Sequence of chain 1.B:
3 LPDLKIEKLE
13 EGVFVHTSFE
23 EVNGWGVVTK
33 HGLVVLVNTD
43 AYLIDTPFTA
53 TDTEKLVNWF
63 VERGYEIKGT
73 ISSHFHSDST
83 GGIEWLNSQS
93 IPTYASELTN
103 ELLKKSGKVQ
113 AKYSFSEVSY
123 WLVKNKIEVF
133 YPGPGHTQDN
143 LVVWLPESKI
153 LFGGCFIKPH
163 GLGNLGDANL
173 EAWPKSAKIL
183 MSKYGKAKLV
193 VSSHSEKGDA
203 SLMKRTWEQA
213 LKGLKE

Binding-site contacts:
Ligand atom O1 contacts residue HIS138 of chain 1.B at 3.5 Å.
Ligand atom O3 contacts residue HIS76 of chain 1.B at 3.5 Å (h-bond).
Ligand atom O2 contacts residue HIS78 of chain 1.B at 3.5 Å.
Ligand atom O contacts residue HIS138 of chain 1.B at 3.6 Å.
Ligand atom O4 contacts residue ASN166 of chain 1.B at 2.8 Å (h-bond).
Ligand atom O3 contacts residue ZN1 of chain 1.O at 3.2 Å.
Ligand atom N contacts residue THR31 of chain 1.B at 3.1 Å (h-bond).
Ligand atom C7 contacts residue HIS138 of chain 1.B at 3.5 Å.
Ligand atom O5 contacts residue THR31 of chain 1.B at 2.8 Å (h-bond).
Ligand atom O contacts residue ZN1 of chain 1.O at 2.5 Å.
Ligand atom O1 contacts residue ASN166 of chain 1.B at 2.8 Å (h-bond).
Ligand atom C7 contacts residue LYS160 of chain 1.B at 3.2 Å.
Ligand atom O1 contacts residue LEU164 of chain 1.B at 3.5 Å (h-bond).
Ligand atom C6 contacts residue ZN1 of chain 1.O at 3.1 Å.
Ligand atom O4 contacts residue ZN1 of chain 1.N at 2.8 Å.
Ligand atom N3 contacts residue ZN1 of chain 1.N at 3.7 Å.
Ligand atom O1 contacts residue GLY165 of chain 1.B at 3.4 Å.
Ligand atom O5 contacts residue VAL30 of chain 1.B at 3.0 Å.
Ligand atom O4 contacts residue HIS78 of chain 1.B at 2.7 Å (h-bond).
Ligand atom C14 contacts residue TRP27 of chain 1.B at 3.4 Å (hydrophobic).
Ligand atom N contacts residue VAL29 of chain 1.B at 3.4 Å (h-bond).
Ligand atom O3 contacts residue HIS78 of chain 1.B at 3.0 Å.
Ligand atom O contacts residue CYS157 of chain 1.B at 3.5 Å.
Ligand atom O2 contacts residue ASP80 of chain 1.B at 2.8 Å.
Ligand atom S contacts residue THR31 of chain 1.B at 3.4 Å (h-bond).
Ligand atom O3 contacts residue ASP80 of chain 1.B at 3.2 Å (salt-bridge).
Ligand atom O contacts residue HIS196 of chain 1.B at 3.0 Å.
Ligand atom O contacts residue LYS160 of chain 1.B at 2.7 Å (salt-bridge).
Ligand atom S1 contacts residue TRP27 of chain 1.B at 3.6 Å.
Ligand atom N3 contacts residue ZN1 of chain 1.O at 2.9 Å.
Ligand atom O6 contacts residue HIS196 of chain 1.B at 3.3 Å (h-bond).
Ligand atom O3 contacts residue ZN1 of chain 1.N at 2.1 Å.
Ligand atom C7 contacts residue ZN1 of chain 1.O at 3.2 Å.
Ligand atom C14 contacts residue VAL24 of chain 1.B at 3.6 Å (hydrophobic).
Ligand atom C12 contacts residue HIS78 of chain 1.B at 3.1 Å.
Ligand atom C3 contacts residue GLY165 of chain 1.B at 3.5 Å.
Ligand atom O2 contacts residue SER79 of chain 1.B at 3.6 Å.
Ligand atom C12 contacts residue ZN1 of chain 1.N at 2.8 Å.
Ligand atom O1 contacts residue LYS160 of chain 1.B at 3.0 Å (salt-bridge).
Ligand atom C11 contacts residue PHE50 of chain 1.B at 3.4 Å (hydrophobic).

This small molecule binds to this protein.
Small molecule (SMILES): C[C@@H](O)[C@@H](C(=O)O)[C@H]1NC(C(=O)O)=C(S[C@@H]2CN[C@H](CNS(N)(=O)=O)C2)[C@@H]1C